Sequence of chain 1.B:
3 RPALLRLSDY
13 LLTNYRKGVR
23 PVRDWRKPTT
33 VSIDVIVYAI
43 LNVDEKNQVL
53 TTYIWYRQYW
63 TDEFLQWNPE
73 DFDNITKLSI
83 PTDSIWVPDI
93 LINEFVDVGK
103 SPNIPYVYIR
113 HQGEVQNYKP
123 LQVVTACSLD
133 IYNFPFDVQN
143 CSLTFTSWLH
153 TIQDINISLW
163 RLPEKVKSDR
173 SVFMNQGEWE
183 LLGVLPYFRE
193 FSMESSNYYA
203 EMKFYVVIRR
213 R

Binding-site contacts:
Ligand atom O7 contacts residue ASN142 of chain 1.B at 3.3 Å (h-bond).
Ligand atom C7 contacts residue VAL209 of chain 1.B at 4.4 Å (hydrophobic).
Ligand atom C5 contacts residue TYR207 of chain 1.B at 4.1 Å (hydrophobic).
Ligand atom C3 contacts residue ASN142 of chain 1.B at 3.8 Å.
Ligand atom C7 contacts residue LEU187 of chain 1.B at 4.1 Å (hydrophobic).
Ligand atom O4 contacts residue LEU187 of chain 1.B at 4.0 Å.
Ligand atom C7 contacts residue ASN142 of chain 1.B at 3.3 Å.
Ligand atom C1 contacts residue VAL209 of chain 1.B at 4.3 Å (hydrophobic).
Ligand atom C8 contacts residue VAL140 of chain 1.B at 4.3 Å (hydrophobic).
Ligand atom O7 contacts residue LEU187 of chain 1.B at 3.0 Å.
Ligand atom O5 contacts residue TYR207 of chain 1.B at 4.3 Å.
Ligand atom C3 contacts residue LEU187 of chain 1.B at 4.5 Å (hydrophobic).
Ligand atom C6 contacts residue TYR207 of chain 1.B at 3.8 Å (hydrophobic).
Ligand atom C8 contacts residue ASN142 of chain 1.B at 4.4 Å.
Ligand atom O5 contacts residue ASN142 of chain 1.B at 2.4 Å (h-bond).
Ligand atom C4 contacts residue ASN142 of chain 1.B at 4.2 Å.
Ligand atom C8 contacts residue VAL209 of chain 1.B at 3.6 Å (hydrophobic).
Ligand atom C5 contacts residue ASN142 of chain 1.B at 3.7 Å.
Ligand atom C8 contacts residue TYR207 of chain 1.B at 4.2 Å (hydrophobic).
Ligand atom C8 contacts residue PRO188 of chain 1.B at 3.5 Å (hydrophobic).
Ligand atom N2 contacts residue VAL209 of chain 1.B at 3.9 Å.
Ligand atom C2 contacts residue ASN142 of chain 1.B at 2.5 Å.
Ligand atom N2 contacts residue ASN142 of chain 1.B at 2.9 Å (h-bond).
Ligand atom C8 contacts residue TYR189 of chain 1.B at 3.9 Å (hydrophobic).
Ligand atom C1 contacts residue ASN142 of chain 1.B at 1.4 Å.

The small molecule below binds the protein below.
Small molecule (SMILES): CC(=O)N[C@H]1[C@H](O[C@H]2[C@H](O)[C@@H](NC(C)=O)CO[C@@H]2CO)O[C@H](CO)[C@@H](O)[C@@H]1O